Sequence of chain 1.A:
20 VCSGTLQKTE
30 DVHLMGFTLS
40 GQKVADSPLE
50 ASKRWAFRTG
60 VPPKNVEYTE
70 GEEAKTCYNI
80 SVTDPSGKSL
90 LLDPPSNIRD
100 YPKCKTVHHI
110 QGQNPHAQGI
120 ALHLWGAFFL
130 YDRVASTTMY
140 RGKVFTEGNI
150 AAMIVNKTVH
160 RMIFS

A small-molecule ligand and the protein it binds are described below.
Small molecule (SMILES): CC(=O)N[C@H]1[C@H](O[C@H]2[C@H](O)[C@@H](NC(C)=O)CO[C@@H]2CO)O[C@H](CO)[C@@H](O)[C@@H]1O

Sequence of chain 1.B:
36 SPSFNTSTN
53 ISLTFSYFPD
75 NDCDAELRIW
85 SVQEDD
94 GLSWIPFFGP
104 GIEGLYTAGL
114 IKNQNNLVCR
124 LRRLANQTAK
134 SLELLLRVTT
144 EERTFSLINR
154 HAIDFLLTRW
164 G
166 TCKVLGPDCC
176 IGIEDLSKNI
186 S

Binding-site contacts:
Ligand atom C4 contacts residue ASN155 of chain 1.A at 4.1 Å.
Ligand atom C3 contacts residue ASN155 of chain 1.A at 3.7 Å.
Ligand atom C6 contacts residue THR41 of chain 1.B at 4.0 Å.
Ligand atom C8 contacts residue THR43 of chain 1.B at 3.7 Å.
Ligand atom C1 contacts residue ASN155 of chain 1.A at 1.4 Å.
Ligand atom C1 contacts residue VAL158 of chain 1.A at 4.2 Å (hydrophobic).
Ligand atom C8 contacts residue THR157 of chain 1.A at 3.5 Å.
Ligand atom C5 contacts residue ASN155 of chain 1.A at 3.7 Å.
Ligand atom C8 contacts residue GLN26 of chain 1.A at 4.1 Å.
Ligand atom C7 contacts residue THR157 of chain 1.A at 3.7 Å.
Ligand atom C7 contacts residue THR41 of chain 1.B at 4.3 Å.
Ligand atom C2 contacts residue THR157 of chain 1.A at 3.9 Å.
Ligand atom O7 contacts residue GLN26 of chain 1.A at 3.9 Å.
Ligand atom N2 contacts residue THR157 of chain 1.A at 3.0 Å (h-bond).
Ligand atom C5 contacts residue ASN40 of chain 1.B at 3.9 Å.
Ligand atom O5 contacts residue ASN40 of chain 1.B at 3.9 Å.
Ligand atom O5 contacts residue ASN155 of chain 1.A at 2.4 Å (h-bond).
Ligand atom C8 contacts residue SER42 of chain 1.B at 4.5 Å.
Ligand atom O7 contacts residue ASN155 of chain 1.A at 3.4 Å (h-bond).
Ligand atom C7 contacts residue ASN155 of chain 1.A at 3.3 Å.
Ligand atom C2 contacts residue ASN155 of chain 1.A at 2.3 Å.
Ligand atom C6 contacts residue ASN40 of chain 1.B at 3.1 Å.
Ligand atom C7 contacts residue GLN26 of chain 1.A at 4.5 Å.
Ligand atom O5 contacts residue VAL158 of chain 1.A at 4.1 Å.
Ligand atom C3 contacts residue THR157 of chain 1.A at 4.4 Å.
Ligand atom C1 contacts residue THR157 of chain 1.A at 4.0 Å.
Ligand atom O6 contacts residue ASN40 of chain 1.B at 2.4 Å (h-bond).
Ligand atom N2 contacts residue ASN155 of chain 1.A at 2.8 Å (h-bond).
Ligand atom C8 contacts residue THR41 of chain 1.B at 3.3 Å.
Ligand atom C8 contacts residue ASN155 of chain 1.A at 4.5 Å.